A small-molecule ligand and the protein it binds are described below.
Small molecule (SMILES): O[C@@H]1[C@H](O)[C@H](O)CO[C@H]1O

Sequence of chain 1.A:
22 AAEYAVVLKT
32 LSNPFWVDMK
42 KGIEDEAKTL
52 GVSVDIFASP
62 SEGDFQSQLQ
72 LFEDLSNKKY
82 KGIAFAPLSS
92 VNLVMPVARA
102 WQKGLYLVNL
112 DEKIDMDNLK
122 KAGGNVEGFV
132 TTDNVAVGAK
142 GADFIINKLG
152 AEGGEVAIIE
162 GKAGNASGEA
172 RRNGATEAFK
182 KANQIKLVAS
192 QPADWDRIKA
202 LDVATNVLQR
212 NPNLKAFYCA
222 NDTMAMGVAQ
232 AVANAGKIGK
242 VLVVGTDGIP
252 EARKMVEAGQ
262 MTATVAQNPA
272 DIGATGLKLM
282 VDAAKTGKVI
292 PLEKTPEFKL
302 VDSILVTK

Binding-site contacts:
Ligand atom C1 contacts residue ASP112 of chain 1.A at 3.6 Å.
Ligand atom O5 contacts residue ASP112 of chain 1.A at 4.3 Å.
Ligand atom C3 contacts residue ASP248 of chain 1.A at 3.3 Å.
Ligand atom O3 contacts residue GLN268 of chain 1.A at 3.3 Å (h-bond).
Ligand atom O5 contacts residue TRP37 of chain 1.A at 4.2 Å.
Ligand atom O3 contacts residue ARG172 of chain 1.A at 2.9 Å (salt-bridge).
Ligand atom O1 contacts residue SER168 of chain 1.A at 4.0 Å.
Ligand atom C4 contacts residue PHE36 of chain 1.A at 3.8 Å (hydrophobic).
Ligand atom O1 contacts residue ARG172 of chain 1.A at 4.4 Å.
Ligand atom O3 contacts residue ALA221 of chain 1.A at 4.2 Å.
Ligand atom C2 contacts residue GLN268 of chain 1.A at 4.0 Å.
Ligand atom O4 contacts residue ASN34 of chain 1.A at 2.9 Å (h-bond).
Ligand atom C3 contacts residue ARG172 of chain 1.A at 4.1 Å.
Ligand atom C1 contacts residue ASN166 of chain 1.A at 4.2 Å.
Ligand atom O2 contacts residue GLN268 of chain 1.A at 3.2 Å (h-bond).
Ligand atom C4 contacts residue ASN34 of chain 1.A at 3.4 Å.
Ligand atom C5 contacts residue ASN34 of chain 1.A at 3.9 Å.
Ligand atom C1 contacts residue TRP196 of chain 1.A at 4.1 Å (hydrophobic).
Ligand atom O5 contacts residue TRP196 of chain 1.A at 3.8 Å.
Ligand atom C4 contacts residue ASN222 of chain 1.A at 4.0 Å.
Ligand atom O3 contacts residue ASP248 of chain 1.A at 2.6 Å (salt-bridge).
Ligand atom C3 contacts residue PHE36 of chain 1.A at 3.6 Å (hydrophobic).
Ligand atom O2 contacts residue ARG172 of chain 1.A at 2.7 Å (salt-bridge).
Ligand atom O2 contacts residue PHE36 of chain 1.A at 3.6 Å.
Ligand atom O1 contacts residue ASP112 of chain 1.A at 2.6 Å (salt-bridge).
Ligand atom O4 contacts residue ASN222 of chain 1.A at 3.0 Å (h-bond).
Ligand atom C1 contacts residue ARG172 of chain 1.A at 4.0 Å.
Ligand atom O4 contacts residue PHE36 of chain 1.A at 3.9 Å.
Ligand atom C4 contacts residue ASP248 of chain 1.A at 3.5 Å.
Ligand atom C2 contacts residue ARG172 of chain 1.A at 3.8 Å.
Ligand atom C5 contacts residue TRP196 of chain 1.A at 3.6 Å (hydrophobic).
Ligand atom O4 contacts residue ASP248 of chain 1.A at 2.4 Å (salt-bridge).
Ligand atom O2 contacts residue ASP112 of chain 1.A at 2.7 Å (salt-bridge).
Ligand atom C2 contacts residue PHE36 of chain 1.A at 3.6 Å (hydrophobic).
Ligand atom C3 contacts residue GLN268 of chain 1.A at 3.6 Å.
Ligand atom C2 contacts residue ASP112 of chain 1.A at 3.4 Å.
Ligand atom O1 contacts residue ASN166 of chain 1.A at 3.3 Å (h-bond).
Ligand atom C5 contacts residue ASN222 of chain 1.A at 3.7 Å.
Ligand atom O5 contacts residue ASN166 of chain 1.A at 4.1 Å.
Ligand atom O3 contacts residue ASN222 of chain 1.A at 3.8 Å.